Sequence of chain 1.J:
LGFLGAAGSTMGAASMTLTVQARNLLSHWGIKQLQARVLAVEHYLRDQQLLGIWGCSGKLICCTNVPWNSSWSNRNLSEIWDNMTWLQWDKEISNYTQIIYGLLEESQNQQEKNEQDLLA

A small-molecule ligand and the protein it binds are described below.
Small molecule (SMILES): CC(=O)N[C@@H]1[C@@H](O)[C@H](O)[C@@H](CO)O[C@H]1O

Binding-site contacts:
Ligand atom C7 contacts residue ASN126 of chain 1.J at 3.3 Å.
Ligand atom O7 contacts residue TYR127 of chain 1.J at 3.0 Å (h-bond).
Ligand atom C5 contacts residue ASN126 of chain 1.J at 3.6 Å.
Ligand atom C8 contacts residue TYR127 of chain 1.J at 3.8 Å (hydrophobic).
Ligand atom C1 contacts residue ASN126 of chain 1.J at 1.4 Å.
Ligand atom C2 contacts residue ASN126 of chain 1.J at 2.4 Å.
Ligand atom C8 contacts residue ASN126 of chain 1.J at 4.0 Å.
Ligand atom C3 contacts residue ASN126 of chain 1.J at 3.8 Å.
Ligand atom O7 contacts residue ASN126 of chain 1.J at 3.5 Å (h-bond).
Ligand atom C4 contacts residue ASN126 of chain 1.J at 4.2 Å.
Ligand atom O5 contacts residue ASN126 of chain 1.J at 2.3 Å (h-bond).
Ligand atom C8 contacts residue GLU123 of chain 1.J at 3.6 Å.
Ligand atom N2 contacts residue ASN126 of chain 1.J at 2.9 Å (h-bond).
Ligand atom C7 contacts residue TYR127 of chain 1.J at 3.8 Å (hydrophobic).